The protein below binds the small molecule below.
Small molecule (SMILES): CC(=O)N[C@H]1[C@H](O[C@H]2[C@H](O)[C@@H](NC(C)=O)CO[C@@H]2CO)O[C@H](CO)[C@@H](O)[C@@H]1O

Binding-site contacts:
Ligand atom C6 contacts residue ASN292 of chain 1.A at 3.9 Å.
Ligand atom N2 contacts residue ASN279 of chain 1.A at 3.0 Å (h-bond).
Ligand atom C5 contacts residue VAL291 of chain 1.A at 4.3 Å (hydrophobic).
Ligand atom O5 contacts residue ASN279 of chain 1.A at 2.4 Å (h-bond).
Ligand atom O5 contacts residue ASN292 of chain 1.A at 3.6 Å.
Ligand atom C3 contacts residue VAL291 of chain 1.A at 4.0 Å (hydrophobic).
Ligand atom C8 contacts residue ASN279 of chain 1.A at 4.5 Å.
Ligand atom N2 contacts residue VAL291 of chain 1.A at 3.5 Å (h-bond).
Ligand atom C5 contacts residue ASN279 of chain 1.A at 3.6 Å.
Ligand atom C8 contacts residue VAL291 of chain 1.A at 4.3 Å (hydrophobic).
Ligand atom C3 contacts residue ASN279 of chain 1.A at 3.8 Å.
Ligand atom C1 contacts residue VAL291 of chain 1.A at 3.5 Å (hydrophobic).
Ligand atom C7 contacts residue VAL291 of chain 1.A at 4.4 Å (hydrophobic).
Ligand atom C8 contacts residue SER39 of chain 1.A at 3.5 Å.
Ligand atom C6 contacts residue GLU69 of chain 1.B at 4.2 Å.
Ligand atom C2 contacts residue ASN279 of chain 1.A at 2.5 Å.
Ligand atom C2 contacts residue VAL291 of chain 1.A at 3.9 Å (hydrophobic).
Ligand atom C8 contacts residue GLU69 of chain 1.B at 3.5 Å.
Ligand atom O5 contacts residue VAL291 of chain 1.A at 4.3 Å.
Ligand atom C7 contacts residue ASN279 of chain 1.A at 3.2 Å.
Ligand atom C1 contacts residue ASN292 of chain 1.A at 4.0 Å.
Ligand atom C4 contacts residue ASN279 of chain 1.A at 4.2 Å.
Ligand atom O7 contacts residue ASN279 of chain 1.A at 3.1 Å (h-bond).
Ligand atom C1 contacts residue ASN279 of chain 1.A at 1.4 Å.
Ligand atom C5 contacts residue ASN292 of chain 1.A at 3.8 Å.

Sequence of chain 1.A:
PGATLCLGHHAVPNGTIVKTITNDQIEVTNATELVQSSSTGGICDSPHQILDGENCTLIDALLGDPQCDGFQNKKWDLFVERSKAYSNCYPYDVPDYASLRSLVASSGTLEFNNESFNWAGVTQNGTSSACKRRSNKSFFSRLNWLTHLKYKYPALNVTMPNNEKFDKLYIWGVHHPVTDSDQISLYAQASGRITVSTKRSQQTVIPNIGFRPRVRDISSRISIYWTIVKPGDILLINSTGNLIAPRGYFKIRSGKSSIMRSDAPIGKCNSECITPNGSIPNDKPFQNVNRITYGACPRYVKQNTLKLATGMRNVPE

Sequence of chain 1.B:
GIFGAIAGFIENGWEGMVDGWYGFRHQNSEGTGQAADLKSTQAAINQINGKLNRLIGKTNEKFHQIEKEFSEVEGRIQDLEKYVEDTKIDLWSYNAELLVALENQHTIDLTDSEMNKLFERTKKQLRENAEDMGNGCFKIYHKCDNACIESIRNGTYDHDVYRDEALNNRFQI